This protein binds this small molecule.
Small molecule (SMILES): Cc1cc(CCCCCOc2ccc(C3=NCCO3)cc2Cl)on1

Binding-site contacts:
Ligand atom N3A contacts residue PHE186 of chain 35.A at 3.9 Å.
Ligand atom C5A contacts residue MET224 of chain 35.A at 3.5 Å (hydrophobic).
Ligand atom C4A contacts residue PRO174 of chain 35.A at 3.3 Å (hydrophobic).
Ligand atom C5B contacts residue PHE186 of chain 35.A at 3.5 Å (hydrophobic).
Ligand atom C5C contacts residue VAL191 of chain 35.A at 3.9 Å (hydrophobic).
Ligand atom CL1 contacts residue ILE104 of chain 35.A at 3.5 Å.
Ligand atom C4B contacts residue PHE186 of chain 35.A at 3.4 Å (hydrophobic).
Ligand atom C2C contacts residue TYR197 of chain 35.A at 3.8 Å (hydrophobic).
Ligand atom C5C contacts residue VAL188 of chain 35.A at 3.9 Å (hydrophobic).
Ligand atom C1B contacts residue VAL188 of chain 35.A at 3.9 Å (hydrophobic).
Ligand atom C4B contacts residue MET224 of chain 35.A at 3.8 Å (hydrophobic).
Ligand atom C2B contacts residue VAL188 of chain 35.A at 3.7 Å (hydrophobic).
Ligand atom C2A contacts residue PHE186 of chain 35.A at 3.2 Å (hydrophobic).
Ligand atom C31 contacts residue TYR197 of chain 35.A at 3.9 Å (hydrophobic).
Ligand atom O1 contacts residue MET221 of chain 35.A at 3.2 Å (h-bond).
Ligand atom C3C contacts residue TYR128 of chain 35.A at 3.4 Å (hydrophobic).
Ligand atom C1C contacts residue TYR128 of chain 35.A at 3.7 Å (hydrophobic).
Ligand atom C4B contacts residue TYR152 of chain 35.A at 3.8 Å (hydrophobic).
Ligand atom N3A contacts residue ALA24 of chain 35.C at 3.6 Å.
Ligand atom C2C contacts residue TYR128 of chain 35.A at 3.8 Å (hydrophobic).
Ligand atom C5A contacts residue PHE186 of chain 35.A at 3.4 Å (hydrophobic).
Ligand atom C1C contacts residue LEU106 of chain 35.A at 3.5 Å (hydrophobic).
Ligand atom C2B contacts residue TYR152 of chain 35.A at 3.8 Å (hydrophobic).
Ligand atom C4C contacts residue VAL188 of chain 35.A at 3.9 Å (hydrophobic).
Ligand atom C5B contacts residue MET224 of chain 35.A at 3.5 Å (hydrophobic).
Ligand atom N3A contacts residue PRO174 of chain 35.A at 3.7 Å.
Ligand atom C6B contacts residue TYR128 of chain 35.A at 3.8 Å (hydrophobic).
Ligand atom C4 contacts residue LEU106 of chain 35.A at 3.6 Å (hydrophobic).
Ligand atom O1A contacts residue MET224 of chain 35.A at 2.8 Å.
Ligand atom O1B contacts residue ILE104 of chain 35.A at 3.8 Å.
Ligand atom C5 contacts residue LEU106 of chain 35.A at 3.7 Å (hydrophobic).
Ligand atom O1A contacts residue PHE186 of chain 35.A at 2.8 Å.
Ligand atom C5A contacts residue VAL176 of chain 35.A at 3.2 Å (hydrophobic).
Ligand atom CL1 contacts residue TYR128 of chain 35.A at 3.3 Å.
Ligand atom C3B contacts residue TYR152 of chain 35.A at 3.7 Å (hydrophobic).
Ligand atom N2 contacts residue ASN219 of chain 35.A at 3.6 Å.
Ligand atom C5C contacts residue TYR152 of chain 35.A at 3.9 Å (hydrophobic).
Ligand atom C4C contacts residue VAL191 of chain 35.A at 3.5 Å (hydrophobic).
Ligand atom C2A contacts residue MET224 of chain 35.A at 3.4 Å (hydrophobic).
Ligand atom C5A contacts residue ALA150 of chain 35.A at 3.9 Å (hydrophobic).

Sequence of chain 35.C:
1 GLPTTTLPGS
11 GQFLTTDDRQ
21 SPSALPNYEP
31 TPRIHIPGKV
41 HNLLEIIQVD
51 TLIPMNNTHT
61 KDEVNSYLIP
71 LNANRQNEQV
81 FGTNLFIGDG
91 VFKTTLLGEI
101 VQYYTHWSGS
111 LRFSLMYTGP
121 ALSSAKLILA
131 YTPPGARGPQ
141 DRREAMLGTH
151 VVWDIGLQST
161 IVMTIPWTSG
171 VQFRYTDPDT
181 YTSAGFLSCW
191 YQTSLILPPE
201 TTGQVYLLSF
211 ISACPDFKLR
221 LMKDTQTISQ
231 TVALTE

Sequence of chain 31.C:
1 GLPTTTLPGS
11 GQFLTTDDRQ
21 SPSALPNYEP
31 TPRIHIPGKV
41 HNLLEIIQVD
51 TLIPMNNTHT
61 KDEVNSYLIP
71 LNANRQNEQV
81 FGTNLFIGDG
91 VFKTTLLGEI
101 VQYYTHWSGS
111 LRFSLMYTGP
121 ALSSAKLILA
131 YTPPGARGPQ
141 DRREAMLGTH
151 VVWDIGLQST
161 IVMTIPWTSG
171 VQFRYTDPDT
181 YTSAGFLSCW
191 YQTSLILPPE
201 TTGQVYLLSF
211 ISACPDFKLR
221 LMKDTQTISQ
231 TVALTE

Sequence of chain 35.A:
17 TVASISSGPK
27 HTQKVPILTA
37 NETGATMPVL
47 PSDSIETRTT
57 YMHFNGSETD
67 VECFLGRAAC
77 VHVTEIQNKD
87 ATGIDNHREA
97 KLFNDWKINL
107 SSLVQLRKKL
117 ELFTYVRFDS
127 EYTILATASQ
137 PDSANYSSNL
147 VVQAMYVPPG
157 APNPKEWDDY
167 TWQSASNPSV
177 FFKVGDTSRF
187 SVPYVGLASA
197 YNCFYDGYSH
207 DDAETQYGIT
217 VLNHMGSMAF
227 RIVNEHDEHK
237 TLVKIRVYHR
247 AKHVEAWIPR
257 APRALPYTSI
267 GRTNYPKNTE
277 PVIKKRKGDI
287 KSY